Binding-site contacts:
Ligand atom C7 contacts residue ASN331 of chain 1.A at 3.5 Å.
Ligand atom O5 contacts residue ASN331 of chain 1.A at 2.5 Å (h-bond).
Ligand atom C7 contacts residue GLN580 of chain 1.A at 4.5 Å.
Ligand atom O7 contacts residue ASN331 of chain 1.A at 3.9 Å.
Ligand atom C8 contacts residue GLN580 of chain 1.A at 3.4 Å.
Ligand atom N2 contacts residue ASN331 of chain 1.A at 2.8 Å (h-bond).
Ligand atom C3 contacts residue ASN331 of chain 1.A at 3.8 Å.
Ligand atom C1 contacts residue ASN331 of chain 1.A at 1.4 Å.
Ligand atom C2 contacts residue ASN331 of chain 1.A at 2.5 Å.
Ligand atom C5 contacts residue ASN331 of chain 1.A at 3.7 Å.
Ligand atom C4 contacts residue ASN331 of chain 1.A at 4.3 Å.

The small molecule below binds the protein below.
Small molecule (SMILES): CC(=O)N[C@@H]1[C@@H](O)[C@H](O)[C@@H](CO)O[C@H]1O

Sequence of chain 1.A:
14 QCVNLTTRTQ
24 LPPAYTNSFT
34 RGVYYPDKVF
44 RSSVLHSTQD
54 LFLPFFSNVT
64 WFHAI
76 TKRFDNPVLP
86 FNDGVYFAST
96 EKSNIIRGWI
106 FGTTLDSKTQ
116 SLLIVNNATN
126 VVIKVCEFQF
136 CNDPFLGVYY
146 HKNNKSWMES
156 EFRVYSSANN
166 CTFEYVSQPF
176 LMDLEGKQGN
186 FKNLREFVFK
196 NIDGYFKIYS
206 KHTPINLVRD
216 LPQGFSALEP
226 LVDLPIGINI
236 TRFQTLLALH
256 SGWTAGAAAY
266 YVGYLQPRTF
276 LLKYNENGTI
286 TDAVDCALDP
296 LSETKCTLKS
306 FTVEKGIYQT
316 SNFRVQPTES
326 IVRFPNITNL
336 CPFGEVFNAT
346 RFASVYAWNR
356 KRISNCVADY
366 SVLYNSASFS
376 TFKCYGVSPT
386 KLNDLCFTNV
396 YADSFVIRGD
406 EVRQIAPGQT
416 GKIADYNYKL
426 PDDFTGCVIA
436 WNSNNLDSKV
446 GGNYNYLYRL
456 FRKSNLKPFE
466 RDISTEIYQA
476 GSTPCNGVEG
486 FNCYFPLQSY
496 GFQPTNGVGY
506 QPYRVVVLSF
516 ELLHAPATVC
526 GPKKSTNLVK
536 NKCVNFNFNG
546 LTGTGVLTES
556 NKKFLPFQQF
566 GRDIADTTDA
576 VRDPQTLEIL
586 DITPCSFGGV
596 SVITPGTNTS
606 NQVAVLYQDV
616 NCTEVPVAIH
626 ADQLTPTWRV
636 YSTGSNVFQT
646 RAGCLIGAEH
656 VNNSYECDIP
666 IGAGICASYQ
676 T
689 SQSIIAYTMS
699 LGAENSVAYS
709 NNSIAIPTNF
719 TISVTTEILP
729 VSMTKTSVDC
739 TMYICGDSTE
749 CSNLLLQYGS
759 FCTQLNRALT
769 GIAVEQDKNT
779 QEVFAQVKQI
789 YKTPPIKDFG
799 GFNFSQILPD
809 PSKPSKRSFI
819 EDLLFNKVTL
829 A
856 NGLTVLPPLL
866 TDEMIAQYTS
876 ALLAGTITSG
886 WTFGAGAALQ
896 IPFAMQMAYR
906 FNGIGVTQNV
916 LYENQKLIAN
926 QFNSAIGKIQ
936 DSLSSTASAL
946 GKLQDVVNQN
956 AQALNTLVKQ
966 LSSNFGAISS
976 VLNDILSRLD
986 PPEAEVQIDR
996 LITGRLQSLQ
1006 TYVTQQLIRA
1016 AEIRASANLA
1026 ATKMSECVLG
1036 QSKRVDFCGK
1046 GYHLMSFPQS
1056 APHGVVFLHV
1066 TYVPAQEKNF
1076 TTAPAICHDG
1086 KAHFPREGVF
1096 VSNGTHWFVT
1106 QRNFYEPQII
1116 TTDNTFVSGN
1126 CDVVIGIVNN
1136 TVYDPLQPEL